A protein and the small-molecule ligand that binds it are described below.
Small molecule (SMILES): CC(=O)N[C@@H]1[C@@H](O)[C@H](O)[C@@H](CO)O[C@H]1O

Binding-site contacts:
Ligand atom O7 contacts residue ASN215 of chain 1.A at 4.3 Å.
Ligand atom C7 contacts residue EDO1 of chain 1.X at 3.5 Å.
Ligand atom O5 contacts residue THR214 of chain 1.A at 4.4 Å.
Ligand atom O6 contacts residue THR214 of chain 1.A at 3.7 Å.
Ligand atom O7 contacts residue EDO1 of chain 1.X at 3.6 Å (h-bond).
Ligand atom C3 contacts residue ASN215 of chain 1.A at 3.8 Å.
Ligand atom C7 contacts residue ASN175 of chain 1.A at 4.4 Å.
Ligand atom N2 contacts residue EDO1 of chain 1.X at 3.9 Å.
Ligand atom C1 contacts residue ASN215 of chain 1.A at 1.4 Å.
Ligand atom C2 contacts residue ASN215 of chain 1.A at 2.5 Å.
Ligand atom O5 contacts residue ASN215 of chain 1.A at 2.3 Å (h-bond).
Ligand atom N2 contacts residue ASN215 of chain 1.A at 3.1 Å (h-bond).
Ligand atom C7 contacts residue ASN215 of chain 1.A at 4.0 Å.
Ligand atom C8 contacts residue EDO1 of chain 1.X at 3.2 Å.
Ligand atom O7 contacts residue ASN175 of chain 1.A at 3.3 Å (h-bond).
Ligand atom C5 contacts residue ASN215 of chain 1.A at 3.7 Å.
Ligand atom C4 contacts residue ASN215 of chain 1.A at 4.2 Å.

Sequence of chain 1.A:
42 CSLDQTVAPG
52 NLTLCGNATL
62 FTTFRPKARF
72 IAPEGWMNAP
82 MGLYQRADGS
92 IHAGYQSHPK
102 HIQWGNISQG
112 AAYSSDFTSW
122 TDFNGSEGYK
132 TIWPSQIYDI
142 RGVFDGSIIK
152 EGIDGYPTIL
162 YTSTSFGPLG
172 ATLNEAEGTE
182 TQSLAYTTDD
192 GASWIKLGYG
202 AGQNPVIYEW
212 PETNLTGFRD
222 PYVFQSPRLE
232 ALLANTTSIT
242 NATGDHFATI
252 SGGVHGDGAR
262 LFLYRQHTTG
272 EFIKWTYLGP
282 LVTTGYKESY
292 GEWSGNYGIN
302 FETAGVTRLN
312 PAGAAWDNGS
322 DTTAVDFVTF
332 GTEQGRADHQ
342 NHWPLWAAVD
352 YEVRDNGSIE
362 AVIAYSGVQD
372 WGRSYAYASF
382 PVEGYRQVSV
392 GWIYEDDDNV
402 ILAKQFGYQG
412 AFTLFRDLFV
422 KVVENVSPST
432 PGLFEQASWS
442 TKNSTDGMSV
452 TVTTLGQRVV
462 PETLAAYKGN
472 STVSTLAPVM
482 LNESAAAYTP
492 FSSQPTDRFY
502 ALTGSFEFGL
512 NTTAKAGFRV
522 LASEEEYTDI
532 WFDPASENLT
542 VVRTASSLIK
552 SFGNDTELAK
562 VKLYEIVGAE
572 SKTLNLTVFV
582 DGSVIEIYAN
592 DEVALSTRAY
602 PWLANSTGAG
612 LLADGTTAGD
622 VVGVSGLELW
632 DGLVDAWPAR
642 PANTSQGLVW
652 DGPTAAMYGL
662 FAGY